Binding-site contacts:
Ligand atom OAH contacts residue THR4 of chain 9.F at 3.7 Å.
Ligand atom OAH contacts residue ARG157 of chain 9.F at 3.1 Å (salt-bridge).
Ligand atom C6 contacts residue LEU62 of chain 9.F at 3.5 Å (hydrophobic).
Ligand atom OAF contacts residue ALA158 of chain 9.F at 3.3 Å.
Ligand atom C6 contacts residue SER93 of chain 9.F at 4.0 Å.
Ligand atom C5 contacts residue HIS155 of chain 9.F at 4.0 Å.
Ligand atom C5 contacts residue LEU62 of chain 9.F at 3.8 Å (hydrophobic).
Ligand atom C3 contacts residue ALA158 of chain 9.F at 4.0 Å (hydrophobic).
Ligand atom OAF contacts residue ARG157 of chain 9.F at 2.8 Å (salt-bridge).
Ligand atom O4 contacts residue LYS156 of chain 9.F at 3.5 Å.
Ligand atom O4 contacts residue HIS155 of chain 9.F at 3.5 Å (h-bond).
Ligand atom SAG contacts residue ARG157 of chain 9.F at 3.6 Å (salt-bridge).
Ligand atom O3 contacts residue ALA158 of chain 9.F at 3.0 Å (h-bond).
Ligand atom O6B contacts residue LYS156 of chain 9.F at 3.3 Å.
Ligand atom O5 contacts residue LYS156 of chain 9.F at 3.4 Å.
Ligand atom C2 contacts residue ALA158 of chain 9.F at 3.7 Å (hydrophobic).
Ligand atom C4 contacts residue LYS156 of chain 9.F at 4.0 Å.
Ligand atom C6 contacts residue HIS94 of chain 9.F at 3.9 Å.
Ligand atom O4 contacts residue SER93 of chain 9.F at 3.0 Å (h-bond).
Ligand atom C3 contacts residue ARG157 of chain 9.F at 3.7 Å.
Ligand atom O6B contacts residue HIS94 of chain 9.F at 4.0 Å.
Ligand atom O3 contacts residue ARG157 of chain 9.F at 3.3 Å (salt-bridge).
Ligand atom OAF contacts residue THR4 of chain 9.F at 2.9 Å (h-bond).
Ligand atom O6A contacts residue LEU62 of chain 9.F at 3.4 Å.
Ligand atom SAG contacts residue THR4 of chain 9.F at 3.9 Å.
Ligand atom O5 contacts residue HIS155 of chain 9.F at 3.6 Å.
Ligand atom OAH contacts residue LEU2 of chain 9.F at 2.8 Å (h-bond).
Ligand atom O5 contacts residue ARG157 of chain 9.F at 3.8 Å.
Ligand atom O6A contacts residue SER93 of chain 9.F at 3.2 Å.
Ligand atom OAH contacts residue ASP3 of chain 9.F at 4.0 Å.
Ligand atom O6A contacts residue HIS155 of chain 9.F at 3.8 Å.
Ligand atom OBI contacts residue LYS156 of chain 9.F at 4.0 Å.
Ligand atom O6B contacts residue HIS155 of chain 9.F at 3.3 Å (h-bond).
Ligand atom C3 contacts residue LYS156 of chain 9.F at 4.0 Å.
Ligand atom O6A contacts residue HIS94 of chain 9.F at 3.2 Å (h-bond).
Ligand atom O6B contacts residue LEU62 of chain 9.F at 4.0 Å.
Ligand atom O5B contacts residue LYS156 of chain 9.F at 3.3 Å.
Ligand atom C6 contacts residue HIS155 of chain 9.F at 3.4 Å.
Ligand atom O6B contacts residue ARG157 of chain 9.F at 3.3 Å (salt-bridge).
Ligand atom O3 contacts residue LYS156 of chain 9.F at 3.0 Å.

Sequence of chain 9.F:
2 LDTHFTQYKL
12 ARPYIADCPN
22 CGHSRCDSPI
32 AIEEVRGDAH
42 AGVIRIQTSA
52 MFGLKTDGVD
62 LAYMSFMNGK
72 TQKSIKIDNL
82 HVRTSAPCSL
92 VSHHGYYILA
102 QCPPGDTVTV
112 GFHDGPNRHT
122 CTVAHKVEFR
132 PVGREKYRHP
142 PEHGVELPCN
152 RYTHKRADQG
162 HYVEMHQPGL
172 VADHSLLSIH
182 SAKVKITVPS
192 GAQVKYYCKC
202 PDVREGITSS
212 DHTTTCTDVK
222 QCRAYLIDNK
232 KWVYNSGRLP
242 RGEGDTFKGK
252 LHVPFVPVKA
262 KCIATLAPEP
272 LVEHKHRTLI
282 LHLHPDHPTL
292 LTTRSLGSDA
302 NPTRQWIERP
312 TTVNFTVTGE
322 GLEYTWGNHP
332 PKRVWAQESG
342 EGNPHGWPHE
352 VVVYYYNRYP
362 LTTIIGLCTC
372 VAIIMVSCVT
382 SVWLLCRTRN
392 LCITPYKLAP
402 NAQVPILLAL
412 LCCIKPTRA

The protein below binds the small molecule below.
Small molecule (SMILES): O=C(O)[C@@H]1O[C@H](O[C@H]2[C@@H](OS(=O)(=O)O)O[C@@H](O)[C@H](NS(=O)(=O)O)[C@H]2O)[C@@H](OS(=O)(=O)O)[C@H](O)[C@@H]1O